This protein binds this small molecule.
Small molecule (SMILES): OC[C@H]1O[C@H](O[C@@H]2[C@H](O)[C@@H](O)O[C@H](CO)[C@H]2O)[C@@H](O)[C@@H](O)[C@@H]1O

Sequence of chain 1.A:
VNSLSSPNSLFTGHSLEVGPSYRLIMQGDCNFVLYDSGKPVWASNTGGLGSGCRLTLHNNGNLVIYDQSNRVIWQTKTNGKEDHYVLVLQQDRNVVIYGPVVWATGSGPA

Binding-site contacts:
Ligand atom C3 contacts residue GLN90 of chain 2.A at 4.0 Å.
Ligand atom C2 contacts residue ASN94 of chain 2.A at 3.8 Å.
Ligand atom O2 contacts residue HIS84 of chain 1.A at 3.4 Å.
Ligand atom O2 contacts residue ASN94 of chain 2.A at 2.9 Å (h-bond).
Ligand atom C4 contacts residue GLN90 of chain 2.A at 4.2 Å.
Ligand atom O4 contacts residue VAL96 of chain 2.A at 4.2 Å.
Ligand atom O4 contacts residue TYR98 of chain 2.A at 2.6 Å (h-bond).
Ligand atom C3 contacts residue HIS84 of chain 1.A at 4.0 Å.
Ligand atom O3 contacts residue GLN90 of chain 2.A at 3.1 Å (h-bond).
Ligand atom C4 contacts residue HIS84 of chain 1.A at 4.0 Å.
Ligand atom C6 contacts residue SO41 of chain 1.D at 3.6 Å.
Ligand atom O3 contacts residue SER6 of chain 1.A at 4.3 Å.
Ligand atom O3 contacts residue HIS84 of chain 1.A at 3.8 Å.
Ligand atom C1 contacts residue PRO109 of chain 1.A at 4.1 Å (hydrophobic).
Ligand atom C5 contacts residue HIS84 of chain 1.A at 4.3 Å.
Ligand atom O6 contacts residue VAL101 of chain 1.A at 4.2 Å.
Ligand atom C6 contacts residue VAL96 of chain 2.A at 4.2 Å (hydrophobic).
Ligand atom C4 contacts residue VAL96 of chain 2.A at 4.0 Å (hydrophobic).
Ligand atom C1 contacts residue ASN94 of chain 2.A at 3.7 Å.
Ligand atom C4 contacts residue ASN94 of chain 2.A at 3.9 Å.
Ligand atom O2 contacts residue PRO109 of chain 1.A at 4.2 Å.
Ligand atom C4 contacts residue TYR98 of chain 2.A at 3.6 Å (hydrophobic).
Ligand atom O2 contacts residue GLN90 of chain 2.A at 3.2 Å (h-bond).
Ligand atom C6 contacts residue VAL101 of chain 1.A at 3.9 Å (hydrophobic).
Ligand atom C5 contacts residue SO41 of chain 1.D at 4.1 Å.
Ligand atom O3 contacts residue TYR98 of chain 2.A at 3.3 Å (h-bond).
Ligand atom C2 contacts residue GLN90 of chain 2.A at 4.1 Å.
Ligand atom C2 contacts residue ASP92 of chain 2.A at 3.4 Å.
Ligand atom O3 contacts residue ASP92 of chain 2.A at 4.1 Å.
Ligand atom O5 contacts residue ASN94 of chain 2.A at 2.9 Å (h-bond).
Ligand atom O6 contacts residue ALA104 of chain 1.A at 3.9 Å.
Ligand atom O4 contacts residue VAL101 of chain 1.A at 3.5 Å.
Ligand atom O4 contacts residue HIS84 of chain 1.A at 3.3 Å.
Ligand atom C6 contacts residue ALA104 of chain 1.A at 3.8 Å (hydrophobic).
Ligand atom C3 contacts residue TYR98 of chain 2.A at 4.0 Å (hydrophobic).
Ligand atom O4 contacts residue SO41 of chain 1.D at 3.1 Å (h-bond).
Ligand atom C6 contacts residue ASN94 of chain 2.A at 3.8 Å.
Ligand atom C5 contacts residue ASN94 of chain 2.A at 3.7 Å.
Ligand atom O2 contacts residue ASP92 of chain 2.A at 2.6 Å (salt-bridge).
Ligand atom C4 contacts residue SO41 of chain 1.D at 3.3 Å.

Sequence of chain 2.A:
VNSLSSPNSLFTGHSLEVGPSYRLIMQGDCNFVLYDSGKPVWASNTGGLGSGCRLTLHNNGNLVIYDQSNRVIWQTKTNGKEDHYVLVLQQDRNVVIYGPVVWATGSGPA